The protein below binds the small molecule below.
Small molecule (SMILES): CC(=O)N[C@H]1[C@H](O[C@H]2[C@@H](O)[C@H](O)[C@@H](CO)O[C@@H]2O)O[C@H](CO)[C@@H](O)[C@@H]1O

Sequence of chain 1.A:
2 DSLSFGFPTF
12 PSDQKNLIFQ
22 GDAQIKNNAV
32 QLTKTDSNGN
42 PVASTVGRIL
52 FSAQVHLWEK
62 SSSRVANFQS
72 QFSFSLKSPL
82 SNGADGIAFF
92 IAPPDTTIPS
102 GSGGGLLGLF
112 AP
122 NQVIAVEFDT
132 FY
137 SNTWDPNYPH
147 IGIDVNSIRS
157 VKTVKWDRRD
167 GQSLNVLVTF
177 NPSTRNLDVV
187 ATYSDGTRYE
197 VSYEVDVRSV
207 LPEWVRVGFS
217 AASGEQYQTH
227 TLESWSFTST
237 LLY

Binding-site contacts:
Ligand atom O5 contacts residue GLY104 of chain 1.A at 3.5 Å (h-bond).
Ligand atom C4 contacts residue ASP86 of chain 1.A at 3.4 Å.
Ligand atom C6 contacts residue LEU107 of chain 1.A at 3.3 Å (hydrophobic).
Ligand atom C4 contacts residue GLY106 of chain 1.A at 3.4 Å.
Ligand atom O4 contacts residue GLY106 of chain 1.A at 3.7 Å.
Ligand atom C7 contacts residue GLY220 of chain 1.A at 3.7 Å.
Ligand atom O2 contacts residue GLY220 of chain 1.A at 3.8 Å.
Ligand atom O5 contacts residue GLY220 of chain 1.A at 3.6 Å.
Ligand atom O4 contacts residue ASP86 of chain 1.A at 3.5 Å (salt-bridge).
Ligand atom C6 contacts residue ASP86 of chain 1.A at 2.7 Å.
Ligand atom C8 contacts residue GLY220 of chain 1.A at 3.5 Å.
Ligand atom C8 contacts residue SER45 of chain 1.A at 3.2 Å.
Ligand atom C2 contacts residue GLY104 of chain 1.A at 3.7 Å.
Ligand atom C1 contacts residue GLY220 of chain 1.A at 4.1 Å.
Ligand atom O5 contacts residue GLU221 of chain 1.A at 3.4 Å (salt-bridge).
Ligand atom C4 contacts residue GLY105 of chain 1.A at 3.9 Å.
Ligand atom O7 contacts residue GLY105 of chain 1.A at 3.8 Å.
Ligand atom O3 contacts residue GLY105 of chain 1.A at 3.8 Å.
Ligand atom O5 contacts residue ASP86 of chain 1.A at 4.1 Å.
Ligand atom C4 contacts residue GLY104 of chain 1.A at 4.1 Å.
Ligand atom C4 contacts residue GLY102 of chain 1.A at 3.5 Å.
Ligand atom C6 contacts residue ALA85 of chain 1.A at 3.9 Å (hydrophobic).
Ligand atom O2 contacts residue GLY105 of chain 1.A at 3.2 Å.
Ligand atom O6 contacts residue LEU107 of chain 1.A at 3.6 Å.
Ligand atom O7 contacts residue GLY104 of chain 1.A at 3.9 Å.
Ligand atom C1 contacts residue GLY105 of chain 1.A at 3.7 Å.
Ligand atom O6 contacts residue GLU221 of chain 1.A at 3.9 Å.
Ligand atom C6 contacts residue GLY102 of chain 1.A at 4.1 Å.
Ligand atom O6 contacts residue ASP86 of chain 1.A at 3.3 Å (salt-bridge).
Ligand atom C2 contacts residue GLY105 of chain 1.A at 3.7 Å.
Ligand atom C3 contacts residue GLY106 of chain 1.A at 4.1 Å.
Ligand atom O4 contacts residue GLY102 of chain 1.A at 3.3 Å (h-bond).
Ligand atom C5 contacts residue ASP86 of chain 1.A at 3.3 Å.
Ligand atom C1 contacts residue GLY104 of chain 1.A at 3.8 Å.
Ligand atom O7 contacts residue GLY220 of chain 1.A at 4.1 Å.
Ligand atom C1 contacts residue GLU221 of chain 1.A at 3.8 Å.
Ligand atom O6 contacts residue ALA85 of chain 1.A at 3.6 Å.
Ligand atom C6 contacts residue GLN222 of chain 1.A at 3.8 Å.
Ligand atom O3 contacts residue GLY106 of chain 1.A at 3.5 Å (h-bond).
Ligand atom O6 contacts residue GLN222 of chain 1.A at 3.1 Å (h-bond).